Binding-site contacts:
Ligand atom CAE contacts residue TYR144 of chain 1.C at 3.9 Å (hydrophobic).
Ligand atom CAD contacts residue ASP195 of chain 1.C at 3.5 Å.
Ligand atom OAJ contacts residue ASP195 of chain 1.C at 3.2 Å (salt-bridge).
Ligand atom CAK contacts residue TRP282 of chain 1.C at 3.7 Å (hydrophobic).
Ligand atom CAK contacts residue TRP193 of chain 1.C at 3.7 Å (hydrophobic).
Ligand atom CAF contacts residue ASP195 of chain 1.C at 1.5 Å.
Ligand atom CAN contacts residue ARG228 of chain 1.C at 3.8 Å.
Ligand atom CAL contacts residue ARG228 of chain 1.C at 3.8 Å.
Ligand atom OAI contacts residue TRP54 of chain 1.C at 3.1 Å (h-bond).
Ligand atom NAG contacts residue ASP195 of chain 1.C at 3.5 Å (salt-bridge).
Ligand atom CAC contacts residue ASP195 of chain 1.C at 3.5 Å.
Ligand atom OAJ contacts residue HIS101 of chain 1.C at 2.8 Å (h-bond).
Ligand atom CAC contacts residue HIS32 of chain 1.C at 3.4 Å.
Ligand atom CAN contacts residue SO41 of chain 1.K at 3.9 Å.
Ligand atom OAI contacts residue HIS101 of chain 1.C at 3.1 Å.
Ligand atom CAK contacts residue HIS32 of chain 1.C at 3.7 Å.
Ligand atom CAE contacts residue HIS102 of chain 1.C at 3.4 Å.
Ligand atom OAI contacts residue GLU53 of chain 1.C at 2.7 Å (salt-bridge).
Ligand atom CAE contacts residue HIS101 of chain 1.C at 4.0 Å.
Ligand atom CAE contacts residue ASP195 of chain 1.C at 2.4 Å.
Ligand atom CAA contacts residue ASP195 of chain 1.C at 2.4 Å.
Ligand atom CAB contacts residue TRP282 of chain 1.C at 3.7 Å (hydrophobic).
Ligand atom CAD contacts residue TRP54 of chain 1.C at 3.9 Å (hydrophobic).
Ligand atom CAC contacts residue HIS101 of chain 1.C at 3.8 Å.
Ligand atom OAJ contacts residue TYR144 of chain 1.C at 3.3 Å (h-bond).
Ligand atom CAD contacts residue HIS101 of chain 1.C at 3.8 Å.
Ligand atom CAA contacts residue TRP193 of chain 1.C at 4.1 Å (hydrophobic).
Ligand atom OAH contacts residue ASP195 of chain 1.C at 3.4 Å (salt-bridge).
Ligand atom OAH contacts residue TRP54 of chain 1.C at 3.2 Å (h-bond).
Ligand atom CAE contacts residue TRP54 of chain 1.C at 4.0 Å (hydrophobic).
Ligand atom OAM contacts residue ASP195 of chain 1.C at 3.1 Å (salt-bridge).
Ligand atom CAB contacts residue ASP195 of chain 1.C at 3.4 Å.
Ligand atom CAL contacts residue ASP195 of chain 1.C at 3.9 Å.
Ligand atom OAH contacts residue HIS102 of chain 1.C at 2.7 Å (h-bond).
Ligand atom CAN contacts residue GLU254 of chain 1.C at 4.0 Å.
Ligand atom OAM contacts residue ARG228 of chain 1.C at 3.1 Å.
Ligand atom CAK contacts residue ASP195 of chain 1.C at 4.0 Å.
Ligand atom CAC contacts residue TRP282 of chain 1.C at 3.8 Å (hydrophobic).
Ligand atom CAD contacts residue GLU53 of chain 1.C at 3.7 Å.
Ligand atom OAJ contacts residue HIS32 of chain 1.C at 2.7 Å (h-bond).

This protein binds this small molecule.
Small molecule (SMILES): CC(=O)N[C@H]1C[C@@H](O)[C@H](O)[C@H](O)[C@@H]1C

Sequence of chain 1.C:
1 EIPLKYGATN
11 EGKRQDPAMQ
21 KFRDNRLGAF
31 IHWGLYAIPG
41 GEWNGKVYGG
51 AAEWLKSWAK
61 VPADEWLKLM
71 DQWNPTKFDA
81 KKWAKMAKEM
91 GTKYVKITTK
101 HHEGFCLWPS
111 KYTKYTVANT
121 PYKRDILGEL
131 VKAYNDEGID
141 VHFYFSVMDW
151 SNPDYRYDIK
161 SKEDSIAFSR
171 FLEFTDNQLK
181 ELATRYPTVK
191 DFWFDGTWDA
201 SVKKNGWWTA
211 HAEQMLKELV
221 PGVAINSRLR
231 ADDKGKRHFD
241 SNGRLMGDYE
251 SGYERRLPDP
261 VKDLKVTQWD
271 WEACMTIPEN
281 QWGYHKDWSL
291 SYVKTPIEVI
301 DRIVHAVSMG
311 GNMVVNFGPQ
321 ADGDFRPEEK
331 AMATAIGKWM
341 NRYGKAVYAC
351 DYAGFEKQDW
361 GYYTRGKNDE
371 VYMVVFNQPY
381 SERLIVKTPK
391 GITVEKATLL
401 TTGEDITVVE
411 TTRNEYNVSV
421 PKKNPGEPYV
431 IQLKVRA